Binding-site contacts:
Ligand atom N contacts residue THR473 of chain 1.B at 3.5 Å (h-bond).
Ligand atom CD1 contacts residue LEU643 of chain 1.B at 3.7 Å (hydrophobic).
Ligand atom OXT contacts residue THR473 of chain 1.B at 2.8 Å (h-bond).
Ligand atom O contacts residue GLY646 of chain 1.B at 3.9 Å.
Ligand atom CG1 contacts residue THR648 of chain 1.B at 3.1 Å.
Ligand atom CG2 contacts residue TYR443 of chain 1.B at 3.9 Å (hydrophobic).
Ligand atom OD1 contacts residue GLY646 of chain 1.B at 3.3 Å.
Ligand atom OD1 contacts residue THR648 of chain 1.B at 3.1 Å (h-bond).
Ligand atom CD1 contacts residue THR679 of chain 1.B at 3.4 Å.
Ligand atom CG2 contacts residue LEU643 of chain 1.B at 3.7 Å (hydrophobic).
Ligand atom OD1 contacts residue SER647 of chain 1.B at 3.2 Å (h-bond).
Ligand atom CD2 contacts residue SER645 of chain 1.B at 4.0 Å.
Ligand atom CA contacts residue SER647 of chain 1.B at 3.7 Å.
Ligand atom CA contacts residue GLU698 of chain 1.B at 3.4 Å.
Ligand atom O contacts residue SER647 of chain 1.B at 3.1 Å (h-bond).
Ligand atom CD2 contacts residue LEU643 of chain 1.B at 3.6 Å (hydrophobic).
Ligand atom CG1 contacts residue LEU643 of chain 1.B at 3.6 Å (hydrophobic).
Ligand atom OXT contacts residue TYR443 of chain 1.B at 3.1 Å.
Ligand atom N contacts residue PRO471 of chain 1.B at 4.1 Å.
Ligand atom C contacts residue SER647 of chain 1.B at 3.4 Å.
Ligand atom C contacts residue TYR443 of chain 1.B at 3.6 Å (hydrophobic).
Ligand atom O contacts residue THR473 of chain 1.B at 3.9 Å.
Ligand atom CG contacts residue TYR443 of chain 1.B at 3.3 Å (hydrophobic).
Ligand atom OD2 contacts residue LEU643 of chain 1.B at 3.4 Å.
Ligand atom O contacts residue TYR443 of chain 1.B at 3.9 Å.
Ligand atom CD contacts residue TYR443 of chain 1.B at 3.4 Å (hydrophobic).
Ligand atom OD2 contacts residue THR648 of chain 1.B at 2.7 Å (h-bond).
Ligand atom CD1 contacts residue TYR443 of chain 1.B at 4.0 Å (hydrophobic).
Ligand atom C contacts residue THR473 of chain 1.B at 3.1 Å.
Ligand atom OXT contacts residue ARG478 of chain 1.B at 4.1 Å.
Ligand atom N contacts residue GLU698 of chain 1.B at 2.8 Å (salt-bridge).
Ligand atom CB1 contacts residue LEU643 of chain 1.B at 3.6 Å (hydrophobic).
Ligand atom CD contacts residue MET701 of chain 1.B at 3.8 Å (hydrophobic).
Ligand atom CD contacts residue GLU698 of chain 1.B at 3.7 Å.
Ligand atom OXT contacts residue PRO471 of chain 1.B at 3.7 Å.
Ligand atom CA contacts residue THR473 of chain 1.B at 3.4 Å.
Ligand atom O contacts residue ARG478 of chain 1.B at 3.8 Å.
Ligand atom N contacts residue TYR725 of chain 1.B at 3.9 Å.
Ligand atom OXT contacts residue SER647 of chain 1.B at 4.0 Å.
Ligand atom N contacts residue TYR443 of chain 1.B at 3.9 Å.

Sequence of chain 1.B:
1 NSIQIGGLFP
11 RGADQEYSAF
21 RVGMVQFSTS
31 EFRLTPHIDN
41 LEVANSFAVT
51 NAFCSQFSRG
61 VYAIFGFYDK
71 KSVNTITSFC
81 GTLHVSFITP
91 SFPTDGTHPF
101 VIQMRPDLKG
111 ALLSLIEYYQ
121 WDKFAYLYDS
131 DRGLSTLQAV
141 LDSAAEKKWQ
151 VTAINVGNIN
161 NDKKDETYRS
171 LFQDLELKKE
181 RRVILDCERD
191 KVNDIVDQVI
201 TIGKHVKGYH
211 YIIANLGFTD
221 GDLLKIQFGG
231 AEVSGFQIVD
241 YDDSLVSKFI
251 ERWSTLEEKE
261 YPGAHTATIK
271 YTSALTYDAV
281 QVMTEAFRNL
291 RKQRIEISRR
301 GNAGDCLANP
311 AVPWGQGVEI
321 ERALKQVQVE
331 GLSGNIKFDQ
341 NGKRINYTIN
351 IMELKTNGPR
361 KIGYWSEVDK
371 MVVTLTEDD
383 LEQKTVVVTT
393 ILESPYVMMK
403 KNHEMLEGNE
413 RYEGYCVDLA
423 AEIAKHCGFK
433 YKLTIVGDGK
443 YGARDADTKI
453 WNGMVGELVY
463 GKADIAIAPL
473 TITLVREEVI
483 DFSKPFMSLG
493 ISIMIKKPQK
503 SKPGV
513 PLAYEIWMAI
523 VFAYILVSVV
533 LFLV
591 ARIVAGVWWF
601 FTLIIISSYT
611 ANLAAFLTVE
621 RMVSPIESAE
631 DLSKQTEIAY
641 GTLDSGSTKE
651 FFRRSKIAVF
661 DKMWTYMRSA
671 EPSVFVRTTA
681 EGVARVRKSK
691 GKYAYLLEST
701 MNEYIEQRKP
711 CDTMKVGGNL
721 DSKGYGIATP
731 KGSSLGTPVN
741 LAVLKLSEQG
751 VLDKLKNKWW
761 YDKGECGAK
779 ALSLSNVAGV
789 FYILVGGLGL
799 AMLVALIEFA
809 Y

The small molecule below binds the protein below.
Small molecule (SMILES): C=C(C)[C@H]1CN[C@H](C(=O)O)[C@H]1CC(=O)O